Binding-site contacts:
Ligand atom C5 contacts residue ASN58 of chain 1.C at 3.7 Å.
Ligand atom O7 contacts residue GLU272 of chain 1.C at 4.2 Å.
Ligand atom C1 contacts residue ASN58 of chain 1.C at 1.4 Å.
Ligand atom C3 contacts residue ASN58 of chain 1.C at 3.8 Å.
Ligand atom C7 contacts residue ASN58 of chain 1.C at 3.8 Å.
Ligand atom C4 contacts residue ASN58 of chain 1.C at 4.3 Å.
Ligand atom O6 contacts residue ASN58 of chain 1.C at 4.4 Å.
Ligand atom C7 contacts residue GLU272 of chain 1.C at 4.1 Å.
Ligand atom C8 contacts residue GLU272 of chain 1.C at 3.5 Å.
Ligand atom O7 contacts residue ASN58 of chain 1.C at 4.4 Å.
Ligand atom O5 contacts residue ASN58 of chain 1.C at 2.5 Å (h-bond).
Ligand atom N2 contacts residue ASN58 of chain 1.C at 2.9 Å (h-bond).
Ligand atom C6 contacts residue ASN58 of chain 1.C at 4.0 Å.
Ligand atom C2 contacts residue ASN58 of chain 1.C at 2.5 Å.

This protein binds this small molecule.
Small molecule (SMILES): CC(=O)N[C@@H]1[C@@H](O)[C@H](O)[C@@H](CO)O[C@H]1O

Sequence of chain 1.C:
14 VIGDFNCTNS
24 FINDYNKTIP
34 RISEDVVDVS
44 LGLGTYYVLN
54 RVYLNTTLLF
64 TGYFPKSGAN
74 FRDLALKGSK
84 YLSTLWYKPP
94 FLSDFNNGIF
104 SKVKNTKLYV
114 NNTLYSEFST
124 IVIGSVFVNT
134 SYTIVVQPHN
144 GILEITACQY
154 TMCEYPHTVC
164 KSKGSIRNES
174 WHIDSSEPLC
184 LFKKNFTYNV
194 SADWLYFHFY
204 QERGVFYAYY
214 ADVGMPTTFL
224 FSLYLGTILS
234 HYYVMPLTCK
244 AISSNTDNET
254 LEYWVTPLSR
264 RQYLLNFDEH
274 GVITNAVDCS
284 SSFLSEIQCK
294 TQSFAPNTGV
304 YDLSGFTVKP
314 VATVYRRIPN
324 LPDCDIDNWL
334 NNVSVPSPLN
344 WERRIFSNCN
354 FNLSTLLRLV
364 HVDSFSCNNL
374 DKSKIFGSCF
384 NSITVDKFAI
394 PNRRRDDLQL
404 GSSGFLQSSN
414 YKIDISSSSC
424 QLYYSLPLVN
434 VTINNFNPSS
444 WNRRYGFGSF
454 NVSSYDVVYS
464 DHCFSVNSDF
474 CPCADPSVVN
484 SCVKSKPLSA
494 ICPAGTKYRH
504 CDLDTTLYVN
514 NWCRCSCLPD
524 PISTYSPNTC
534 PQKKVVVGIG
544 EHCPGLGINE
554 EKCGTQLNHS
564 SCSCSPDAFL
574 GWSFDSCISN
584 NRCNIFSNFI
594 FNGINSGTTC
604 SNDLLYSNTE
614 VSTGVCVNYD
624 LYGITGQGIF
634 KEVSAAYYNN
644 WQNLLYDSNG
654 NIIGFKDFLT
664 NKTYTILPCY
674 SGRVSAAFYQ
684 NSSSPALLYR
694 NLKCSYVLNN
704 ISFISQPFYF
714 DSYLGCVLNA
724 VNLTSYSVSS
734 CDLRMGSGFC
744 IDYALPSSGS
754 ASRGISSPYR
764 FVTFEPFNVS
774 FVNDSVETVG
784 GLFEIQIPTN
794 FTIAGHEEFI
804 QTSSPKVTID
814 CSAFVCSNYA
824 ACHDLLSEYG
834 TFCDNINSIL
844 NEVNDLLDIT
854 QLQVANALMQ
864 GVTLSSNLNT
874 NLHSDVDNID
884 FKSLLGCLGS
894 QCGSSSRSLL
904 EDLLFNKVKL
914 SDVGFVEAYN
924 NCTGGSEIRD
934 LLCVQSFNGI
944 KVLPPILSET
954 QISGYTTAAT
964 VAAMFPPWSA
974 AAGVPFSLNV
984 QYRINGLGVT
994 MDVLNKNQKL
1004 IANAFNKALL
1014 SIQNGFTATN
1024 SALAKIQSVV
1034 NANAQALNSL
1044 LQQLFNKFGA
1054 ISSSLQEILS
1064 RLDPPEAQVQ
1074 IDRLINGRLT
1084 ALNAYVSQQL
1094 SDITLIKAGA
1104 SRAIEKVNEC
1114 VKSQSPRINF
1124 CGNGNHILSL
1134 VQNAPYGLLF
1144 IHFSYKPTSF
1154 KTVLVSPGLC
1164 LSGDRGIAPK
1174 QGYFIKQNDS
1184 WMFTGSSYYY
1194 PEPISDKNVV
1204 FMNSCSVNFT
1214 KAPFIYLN